A small-molecule ligand and the protein it binds are described below.
Small molecule (SMILES): CC(C)CC[C@@H](O)[C@@H](C)[C@H]1CC[C@H]2[C@@H]3CC=C4C[C@@H](O)CC[C@]4(C)[C@H]3CC[C@]12C

Binding-site contacts:
Ligand atom C19 contacts residue SER351 of chain 1.B at 3.4 Å.
Ligand atom C7 contacts residue GLN355 of chain 1.B at 3.9 Å.
Ligand atom C24 contacts residue HEM1 of chain 1.G at 4.1 Å.
Ligand atom C24 contacts residue GLY286 of chain 1.B at 3.7 Å.
Ligand atom C5 contacts residue GLN355 of chain 1.B at 3.3 Å.
Ligand atom C2 contacts residue PHE457 of chain 1.B at 4.0 Å (hydrophobic).
Ligand atom C6 contacts residue PHE81 of chain 1.B at 3.6 Å (hydrophobic).
Ligand atom C11 contacts residue SER351 of chain 1.B at 4.1 Å.
Ligand atom C5 contacts residue ILE83 of chain 1.B at 3.9 Å (hydrophobic).
Ligand atom C12 contacts residue LEU459 of chain 1.B at 4.2 Å (hydrophobic).
Ligand atom C18 contacts residue HEM1 of chain 1.G at 3.8 Å.
Ligand atom C25 contacts residue LEU100 of chain 1.B at 3.8 Å (hydrophobic).
Ligand atom C4 contacts residue PHE81 of chain 1.B at 3.8 Å (hydrophobic).
Ligand atom C2 contacts residue VAL352 of chain 1.B at 3.8 Å (hydrophobic).
Ligand atom C19 contacts residue THR353 of chain 1.B at 3.7 Å.
Ligand atom C21 contacts residue ILE460 of chain 1.B at 3.8 Å (hydrophobic).
Ligand atom C7 contacts residue ILE83 of chain 1.B at 3.8 Å (hydrophobic).
Ligand atom C18 contacts residue SER351 of chain 1.B at 3.4 Å.
Ligand atom C4 contacts residue GLN355 of chain 1.B at 3.5 Å.
Ligand atom C19 contacts residue VAL352 of chain 1.B at 4.0 Å (hydrophobic).
Ligand atom O2 contacts residue HEM1 of chain 1.G at 2.5 Å.
Ligand atom C16 contacts residue HEM1 of chain 1.G at 4.0 Å.
Ligand atom C6 contacts residue ILE83 of chain 1.B at 3.7 Å (hydrophobic).
Ligand atom C19 contacts residue GLN355 of chain 1.B at 3.5 Å.
Ligand atom C20 contacts residue HEM1 of chain 1.G at 4.0 Å.
Ligand atom C26 contacts residue LEU100 of chain 1.B at 3.8 Å (hydrophobic).
Ligand atom C22 contacts residue HEM1 of chain 1.G at 3.6 Å.
Ligand atom C21 contacts residue THR290 of chain 1.B at 3.9 Å.
Ligand atom C3 contacts residue PHE81 of chain 1.B at 4.2 Å (hydrophobic).
Ligand atom C4 contacts residue THR353 of chain 1.B at 4.0 Å.
Ligand atom C1 contacts residue LEU459 of chain 1.B at 3.9 Å (hydrophobic).
Ligand atom C27 contacts residue PHE201 of chain 1.B at 3.9 Å (hydrophobic).
Ligand atom C10 contacts residue GLN355 of chain 1.B at 4.0 Å.
Ligand atom C7 contacts residue PHE81 of chain 1.B at 3.6 Å (hydrophobic).
Ligand atom C6 contacts residue GLN355 of chain 1.B at 3.3 Å.
Ligand atom C11 contacts residue LEU459 of chain 1.B at 3.8 Å (hydrophobic).
Ligand atom C16 contacts residue LEU100 of chain 1.B at 3.8 Å (hydrophobic).
Ligand atom C26 contacts residue GLU282 of chain 1.B at 3.4 Å.
Ligand atom C7 contacts residue ARG80 of chain 1.B at 4.2 Å.
Ligand atom C15 contacts residue ARG80 of chain 1.B at 4.0 Å.

Sequence of chain 1.B:
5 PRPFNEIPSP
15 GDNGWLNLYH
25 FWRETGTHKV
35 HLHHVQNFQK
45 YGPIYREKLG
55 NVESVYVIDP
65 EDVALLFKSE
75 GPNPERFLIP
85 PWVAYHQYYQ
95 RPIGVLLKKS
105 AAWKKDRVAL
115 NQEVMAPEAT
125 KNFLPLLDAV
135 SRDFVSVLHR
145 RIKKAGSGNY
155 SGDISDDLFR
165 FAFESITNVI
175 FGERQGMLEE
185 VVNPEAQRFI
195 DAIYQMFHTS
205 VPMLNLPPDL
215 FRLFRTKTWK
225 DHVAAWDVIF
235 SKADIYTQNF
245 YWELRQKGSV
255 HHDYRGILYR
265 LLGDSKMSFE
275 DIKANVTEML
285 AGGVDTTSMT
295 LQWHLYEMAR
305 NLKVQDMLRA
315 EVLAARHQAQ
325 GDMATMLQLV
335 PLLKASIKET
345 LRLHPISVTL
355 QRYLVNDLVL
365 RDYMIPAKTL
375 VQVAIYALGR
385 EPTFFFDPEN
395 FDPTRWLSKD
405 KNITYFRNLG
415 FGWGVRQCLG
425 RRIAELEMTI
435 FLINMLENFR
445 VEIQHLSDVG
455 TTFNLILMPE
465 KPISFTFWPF